This protein binds this small molecule.
Small molecule (SMILES): O=c1[nH]cnc2c1ncn2[C@@H]1O[C@H](COP(=O)(O)O)[C@@H](O)[C@H]1O

Binding-site contacts:
Ligand atom C2 contacts residue CYS205 of chain 1.B at 3.3 Å (hydrophobic).
Ligand atom O6 contacts residue GLY287 of chain 1.B at 3.1 Å.
Ligand atom C2' contacts residue ASP238 of chain 1.B at 3.5 Å.
Ligand atom N1 contacts residue GLU313 of chain 1.B at 2.6 Å (salt-bridge).
Ligand atom O2P contacts residue SER203 of chain 1.B at 3.2 Å (h-bond).
Ligand atom C2 contacts residue 2F01 of chain 1.P at 3.3 Å.
Ligand atom C4' contacts residue ASP238 of chain 1.B at 3.6 Å.
Ligand atom O6 contacts residue GLY314 of chain 1.B at 3.5 Å.
Ligand atom P contacts residue SER203 of chain 1.B at 3.7 Å.
Ligand atom O2P contacts residue GLY202 of chain 1.B at 3.7 Å.
Ligand atom C6 contacts residue GLY289 of chain 1.B at 3.4 Å.
Ligand atom O1P contacts residue GLY261 of chain 1.B at 3.8 Å.
Ligand atom O6 contacts residue GLY289 of chain 1.B at 2.5 Å (h-bond).
Ligand atom C3' contacts residue ASP238 of chain 1.B at 3.5 Å.
Ligand atom C6 contacts residue GLU313 of chain 1.B at 3.7 Å.
Ligand atom O3' contacts residue ALA73 of chain 1.B at 3.3 Å.
Ligand atom O2' contacts residue ASP238 of chain 1.B at 2.2 Å (salt-bridge).
Ligand atom C8 contacts residue MET75 of chain 1.B at 3.5 Å (hydrophobic).
Ligand atom O5' contacts residue GLY239 of chain 1.B at 3.4 Å.
Ligand atom C6 contacts residue MET288 of chain 1.B at 3.7 Å (hydrophobic).
Ligand atom C5' contacts residue TYR285 of chain 1.B at 3.7 Å (hydrophobic).
Ligand atom N3 contacts residue 2F01 of chain 1.P at 3.5 Å (h-bond).
Ligand atom O2P contacts residue GLY239 of chain 1.B at 3.6 Å.
Ligand atom O3P contacts residue GLY261 of chain 1.B at 2.7 Å (h-bond).
Ligand atom N7 contacts residue MET288 of chain 1.B at 2.9 Å (h-bond).
Ligand atom O5' contacts residue GLY202 of chain 1.B at 3.5 Å.
Ligand atom O3P contacts residue LEU260 of chain 1.B at 3.7 Å.
Ligand atom C5 contacts residue MET288 of chain 1.B at 3.6 Å (hydrophobic).
Ligand atom O1P contacts residue SER203 of chain 1.B at 2.8 Å (h-bond).
Ligand atom O6 contacts residue MET288 of chain 1.B at 3.1 Å (h-bond).
Ligand atom N7 contacts residue GLY287 of chain 1.B at 3.5 Å.
Ligand atom C2 contacts residue GLU313 of chain 1.B at 3.2 Å.
Ligand atom C2 contacts residue THR207 of chain 1.B at 3.8 Å.
Ligand atom O2P contacts residue GLY240 of chain 1.B at 2.9 Å (h-bond).
Ligand atom N7 contacts residue MET75 of chain 1.B at 3.7 Å.
Ligand atom O1P contacts residue SER262 of chain 1.B at 3.1 Å (h-bond).
Ligand atom N3 contacts residue CYS205 of chain 1.B at 3.7 Å.
Ligand atom O1P contacts residue TYR285 of chain 1.B at 2.7 Å (h-bond).
Ligand atom O3' contacts residue ASP238 of chain 1.B at 2.7 Å (salt-bridge).
Ligand atom O3P contacts residue SER262 of chain 1.B at 3.5 Å (h-bond).

Sequence of chain 1.B:
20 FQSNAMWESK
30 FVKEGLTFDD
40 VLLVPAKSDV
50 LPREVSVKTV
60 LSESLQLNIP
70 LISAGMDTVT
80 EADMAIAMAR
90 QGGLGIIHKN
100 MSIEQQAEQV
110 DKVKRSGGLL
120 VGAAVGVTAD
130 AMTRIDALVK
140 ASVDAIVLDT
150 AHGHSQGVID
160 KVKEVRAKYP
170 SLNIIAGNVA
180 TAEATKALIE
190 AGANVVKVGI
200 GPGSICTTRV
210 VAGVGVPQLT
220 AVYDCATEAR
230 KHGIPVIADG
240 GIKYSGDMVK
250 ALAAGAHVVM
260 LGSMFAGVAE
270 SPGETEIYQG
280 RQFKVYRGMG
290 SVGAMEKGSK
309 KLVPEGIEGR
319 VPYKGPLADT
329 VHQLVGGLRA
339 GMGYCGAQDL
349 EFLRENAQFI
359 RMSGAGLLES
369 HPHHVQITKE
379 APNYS